Binding-site contacts:
Ligand atom O4 contacts residue FE1 of chain 1.D at 2.2 Å.
Ligand atom C7 contacts residue TYR126 of chain 1.A at 3.9 Å (hydrophobic).
Ligand atom C22 contacts residue ALA60 of chain 1.A at 4.0 Å (hydrophobic).
Ligand atom C28 contacts residue LYS145 of chain 1.A at 3.9 Å.
Ligand atom C16 contacts residue LYS154 of chain 1.A at 4.0 Å.
Ligand atom C1 contacts residue FE1 of chain 1.D at 2.9 Å.
Ligand atom C10 contacts residue LYS154 of chain 1.A at 3.9 Å.
Ligand atom O1 contacts residue DBH1 of chain 1.G at 3.4 Å (h-bond).
Ligand atom O4 contacts residue LYS154 of chain 1.A at 3.7 Å.
Ligand atom O4 contacts residue DBH1 of chain 1.H at 3.3 Å (h-bond).
Ligand atom C1 contacts residue LYS154 of chain 1.A at 3.8 Å.
Ligand atom O4 contacts residue DBH1 of chain 1.G at 3.2 Å (h-bond).
Ligand atom C10 contacts residue PHE153 of chain 1.A at 4.0 Å (hydrophobic).
Ligand atom C10 contacts residue TYR152 of chain 1.A at 3.8 Å (hydrophobic).
Ligand atom C13 contacts residue LYS145 of chain 1.A at 3.9 Å.
Ligand atom C10 contacts residue PHE143 of chain 1.A at 4.0 Å (hydrophobic).
Ligand atom O1 contacts residue LYS145 of chain 1.A at 3.9 Å.
Ligand atom C7 contacts residue LYS145 of chain 1.A at 3.8 Å.
Ligand atom O13 contacts residue LYS145 of chain 1.A at 3.5 Å (salt-bridge).
Ligand atom C4 contacts residue LYS145 of chain 1.A at 3.9 Å.
Ligand atom O1 contacts residue FE1 of chain 1.D at 2.1 Å.
Ligand atom O13 contacts residue TYR152 of chain 1.A at 3.8 Å.
Ligand atom C4 contacts residue FE1 of chain 1.D at 3.0 Å.
Ligand atom C10 contacts residue LYS145 of chain 1.A at 3.6 Å.
Ligand atom C19 contacts residue LYS145 of chain 1.A at 4.0 Å.
Ligand atom N1 contacts residue LYS145 of chain 1.A at 3.7 Å.
Ligand atom O4 contacts residue TYR126 of chain 1.A at 2.6 Å (h-bond).
Ligand atom O10 contacts residue ILE61 of chain 1.A at 3.7 Å.
Ligand atom O1 contacts residue LYS154 of chain 1.A at 3.6 Å.
Ligand atom O7 contacts residue ALA60 of chain 1.A at 3.5 Å.
Ligand atom C13 contacts residue PHE153 of chain 1.A at 3.9 Å (hydrophobic).
Ligand atom C16 contacts residue LYS145 of chain 1.A at 3.6 Å.
Ligand atom O1 contacts residue DBH1 of chain 1.H at 3.5 Å (h-bond).
Ligand atom C1 contacts residue LYS145 of chain 1.A at 3.7 Å.
Ligand atom C4 contacts residue TYR126 of chain 1.A at 3.7 Å (hydrophobic).
Ligand atom C13 contacts residue LYS154 of chain 1.A at 4.0 Å.
Ligand atom C7 contacts residue PHE143 of chain 1.A at 3.5 Å (hydrophobic).
Ligand atom C4 contacts residue LYS154 of chain 1.A at 3.6 Å.
Ligand atom C13 contacts residue TYR152 of chain 1.A at 3.5 Å (hydrophobic).
Ligand atom C7 contacts residue LYS154 of chain 1.A at 4.0 Å.

Sequence of chain 1.A:
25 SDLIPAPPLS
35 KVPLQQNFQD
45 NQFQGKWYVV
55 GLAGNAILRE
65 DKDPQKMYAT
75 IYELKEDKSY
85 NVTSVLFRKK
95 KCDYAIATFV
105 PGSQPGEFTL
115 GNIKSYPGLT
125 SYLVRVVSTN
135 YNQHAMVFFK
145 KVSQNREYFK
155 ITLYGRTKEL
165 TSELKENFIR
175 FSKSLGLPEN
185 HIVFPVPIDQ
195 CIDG

This protein binds this small molecule.
Small molecule (SMILES): O=C(N[C@@H](CO)C(=O)O)c1cccc(O)c1O